The small molecule below binds the protein below.
Small molecule (SMILES): N[C@@H](CCC(=O)O)C(=O)O

Binding-site contacts:
Ligand atom CD contacts residue GLU194 of chain 1.C at 3.9 Å.
Ligand atom CA contacts residue TYR62 of chain 1.C at 4.1 Å (hydrophobic).
Ligand atom CB contacts residue TYR62 of chain 1.C at 3.5 Å (hydrophobic).
Ligand atom CB contacts residue GLU194 of chain 1.C at 4.0 Å.
Ligand atom OXT contacts residue SER143 of chain 1.C at 4.0 Å.
Ligand atom CG contacts residue TYR62 of chain 1.C at 4.2 Å (hydrophobic).
Ligand atom C contacts residue TYR62 of chain 1.C at 3.7 Å (hydrophobic).
Ligand atom CD contacts residue LEU139 of chain 1.C at 3.9 Å (hydrophobic).
Ligand atom C contacts residue THR92 of chain 1.C at 3.6 Å.
Ligand atom N contacts residue GLU194 of chain 1.C at 2.6 Å (salt-bridge).
Ligand atom O contacts residue SER143 of chain 1.C at 2.8 Å (h-bond).
Ligand atom OE2 contacts residue GLY142 of chain 1.C at 3.7 Å.
Ligand atom OE2 contacts residue LEU139 of chain 1.C at 4.1 Å.
Ligand atom N contacts residue THR92 of chain 1.C at 2.8 Å (h-bond).
Ligand atom CA contacts residue THR92 of chain 1.C at 3.4 Å.
Ligand atom N contacts residue PRO90 of chain 1.C at 2.9 Å (h-bond).
Ligand atom C contacts residue ARG97 of chain 1.C at 3.4 Å.
Ligand atom OE1 contacts residue GLU194 of chain 1.C at 3.6 Å.
Ligand atom OXT contacts residue TYR62 of chain 1.C at 3.5 Å.
Ligand atom CG contacts residue LEU139 of chain 1.C at 3.6 Å (hydrophobic).
Ligand atom O contacts residue GLY142 of chain 1.C at 3.2 Å.
Ligand atom OXT contacts residue LEU91 of chain 1.C at 3.6 Å.
Ligand atom N contacts residue SER143 of chain 1.C at 4.1 Å.
Ligand atom OXT contacts residue THR92 of chain 1.C at 2.9 Å (h-bond).
Ligand atom O contacts residue TYR62 of chain 1.C at 3.4 Å.
Ligand atom OXT contacts residue ARG97 of chain 1.C at 2.7 Å (salt-bridge).
Ligand atom CA contacts residue SER143 of chain 1.C at 3.3 Å.
Ligand atom CA contacts residue PRO90 of chain 1.C at 4.1 Å (hydrophobic).
Ligand atom CD contacts residue THR144 of chain 1.C at 3.3 Å.
Ligand atom OE2 contacts residue SER143 of chain 1.C at 3.2 Å (h-bond).
Ligand atom N contacts residue TYR221 of chain 1.C at 3.6 Å.
Ligand atom OE1 contacts residue THR144 of chain 1.C at 2.7 Å (h-bond).
Ligand atom OE2 contacts residue THR144 of chain 1.C at 3.1 Å (h-bond).
Ligand atom CG contacts residue GLU194 of chain 1.C at 3.6 Å.
Ligand atom O contacts residue ARG97 of chain 1.C at 2.8 Å (salt-bridge).
Ligand atom OXT contacts residue PRO90 of chain 1.C at 3.8 Å.
Ligand atom N contacts residue TYR62 of chain 1.C at 4.1 Å.
Ligand atom C contacts residue SER143 of chain 1.C at 3.4 Å.
Ligand atom CA contacts residue GLU194 of chain 1.C at 3.3 Å.
Ligand atom CB contacts residue LEU139 of chain 1.C at 4.0 Å (hydrophobic).

Sequence of chain 1.C:
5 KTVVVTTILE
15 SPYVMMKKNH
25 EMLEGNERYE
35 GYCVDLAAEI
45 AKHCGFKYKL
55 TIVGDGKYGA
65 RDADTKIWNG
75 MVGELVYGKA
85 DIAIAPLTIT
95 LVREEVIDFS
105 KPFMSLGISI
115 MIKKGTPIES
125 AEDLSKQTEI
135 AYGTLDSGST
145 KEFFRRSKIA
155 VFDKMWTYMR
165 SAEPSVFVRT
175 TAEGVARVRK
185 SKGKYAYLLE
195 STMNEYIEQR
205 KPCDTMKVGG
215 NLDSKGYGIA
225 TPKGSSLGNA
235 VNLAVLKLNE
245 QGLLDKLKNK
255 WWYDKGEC